A protein and the small-molecule ligand that binds it are described below.
Small molecule (SMILES): c1ccc(-c2ccc(Cn3ccnc3)cc2)cc1

Sequence of chain 1.D:
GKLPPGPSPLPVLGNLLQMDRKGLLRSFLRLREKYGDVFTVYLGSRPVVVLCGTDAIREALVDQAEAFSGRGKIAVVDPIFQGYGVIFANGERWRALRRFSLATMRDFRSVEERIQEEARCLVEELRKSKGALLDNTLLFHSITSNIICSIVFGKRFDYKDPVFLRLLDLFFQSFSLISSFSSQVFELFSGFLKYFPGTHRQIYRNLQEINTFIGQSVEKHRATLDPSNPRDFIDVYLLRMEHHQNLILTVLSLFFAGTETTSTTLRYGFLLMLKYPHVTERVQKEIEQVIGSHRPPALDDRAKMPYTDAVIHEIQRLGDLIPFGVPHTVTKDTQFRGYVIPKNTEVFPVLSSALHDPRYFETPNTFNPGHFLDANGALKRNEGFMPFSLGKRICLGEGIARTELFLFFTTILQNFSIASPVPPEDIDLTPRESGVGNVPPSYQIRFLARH

Binding-site contacts:
Ligand atom CCB contacts residue VAL348 of chain 1.D at 4.1 Å (hydrophobic).
Ligand atom CAA contacts residue ALA279 of chain 1.D at 3.4 Å (hydrophobic).
Ligand atom CAC contacts residue ALA279 of chain 1.D at 4.2 Å (hydrophobic).
Ligand atom CAF contacts residue ALA279 of chain 1.D at 3.8 Å (hydrophobic).
Ligand atom CAE contacts residue GLY280 of chain 1.D at 3.7 Å.
Ligand atom CCD contacts residue VAL348 of chain 1.D at 4.2 Å (hydrophobic).
Ligand atom CAE contacts residue ALA279 of chain 1.D at 4.4 Å (hydrophobic).
Ligand atom CDB contacts residue GLY347 of chain 1.D at 4.0 Å.
Ligand atom CDD contacts residue PRO349 of chain 1.D at 3.7 Å (hydrophobic).
Ligand atom CDC contacts residue GLY347 of chain 1.D at 4.1 Å.
Ligand atom CCC contacts residue ILE344 of chain 1.D at 3.9 Å (hydrophobic).
Ligand atom NAB contacts residue ALA279 of chain 1.D at 3.6 Å (h-bond).
Ligand atom NAB contacts residue THR283 of chain 1.D at 3.7 Å.
Ligand atom CAC contacts residue GLY280 of chain 1.D at 3.7 Å.
Ligand atom CAF contacts residue GLY280 of chain 1.D at 3.8 Å.
Ligand atom CAE contacts residue HEM1 of chain 1.U at 2.7 Å.
Ligand atom CDD contacts residue PB21 of chain 1.W at 4.2 Å.
Ligand atom CDC contacts residue PB21 of chain 1.W at 4.0 Å.
Ligand atom CCA contacts residue THR283 of chain 1.D at 4.5 Å.
Ligand atom CAC contacts residue HEM1 of chain 1.U at 3.0 Å.
Ligand atom CAA contacts residue THR283 of chain 1.D at 3.2 Å.
Ligand atom CDC contacts residue VAL458 of chain 1.D at 4.4 Å (hydrophobic).
Ligand atom NAD contacts residue CYS417 of chain 1.D at 4.3 Å.
Ligand atom NAB contacts residue HEM1 of chain 1.U at 4.3 Å.
Ligand atom NAB contacts residue GLY280 of chain 1.D at 3.9 Å.
Ligand atom CCC contacts residue VAL348 of chain 1.D at 3.4 Å (hydrophobic).
Ligand atom CAF contacts residue HEM1 of chain 1.U at 4.1 Å.
Ligand atom NAD contacts residue GLY280 of chain 1.D at 3.5 Å.
Ligand atom CCB contacts residue ILE344 of chain 1.D at 4.0 Å (hydrophobic).
Ligand atom CDC contacts residue PRO349 of chain 1.D at 3.7 Å (hydrophobic).
Ligand atom CAC contacts residue THR283 of chain 1.D at 3.5 Å.
Ligand atom CDB contacts residue VAL458 of chain 1.D at 4.5 Å (hydrophobic).
Ligand atom NAD contacts residue HEM1 of chain 1.U at 2.0 Å.
Ligand atom CDA contacts residue VAL348 of chain 1.D at 4.3 Å (hydrophobic).
Ligand atom CAC contacts residue ILE344 of chain 1.D at 4.2 Å (hydrophobic).
Ligand atom CDB contacts residue VAL348 of chain 1.D at 4.4 Å (hydrophobic).